A small-molecule ligand and the protein it binds are described below.
Small molecule (SMILES): O=P(O)(O)OC[C@H]1O[C@](O)(COP(=O)(O)O)[C@@H](O)[C@@H]1O

Sequence of chain 1.D:
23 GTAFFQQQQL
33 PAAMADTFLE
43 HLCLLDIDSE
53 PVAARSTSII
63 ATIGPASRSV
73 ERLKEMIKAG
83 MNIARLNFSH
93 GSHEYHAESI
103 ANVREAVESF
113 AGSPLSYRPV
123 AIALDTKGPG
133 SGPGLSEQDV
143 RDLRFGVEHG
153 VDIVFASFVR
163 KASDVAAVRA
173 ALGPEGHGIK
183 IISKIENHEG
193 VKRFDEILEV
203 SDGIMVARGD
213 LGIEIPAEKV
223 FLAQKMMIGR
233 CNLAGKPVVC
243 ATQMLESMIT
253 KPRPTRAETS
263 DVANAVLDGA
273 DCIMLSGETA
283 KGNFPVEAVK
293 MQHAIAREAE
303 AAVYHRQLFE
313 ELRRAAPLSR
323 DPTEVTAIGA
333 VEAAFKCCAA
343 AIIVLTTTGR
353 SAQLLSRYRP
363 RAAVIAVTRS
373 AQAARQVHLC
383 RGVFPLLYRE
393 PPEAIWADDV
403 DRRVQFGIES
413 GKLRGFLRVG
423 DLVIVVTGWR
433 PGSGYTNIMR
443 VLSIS

Binding-site contacts:
Ligand atom P2 contacts residue THR348 of chain 1.D at 3.5 Å.
Ligand atom C5 contacts residue GLY434 of chain 1.D at 3.4 Å.
Ligand atom P2 contacts residue THR349 of chain 1.D at 3.7 Å.
Ligand atom O5P contacts residue GLY436 of chain 1.D at 2.9 Å (h-bond).
Ligand atom C6 contacts residue LEU347 of chain 1.D at 3.7 Å (hydrophobic).
Ligand atom O6P contacts residue SER353 of chain 1.D at 2.6 Å (h-bond).
Ligand atom O6P contacts residue THR348 of chain 1.D at 2.6 Å (h-bond).
Ligand atom P1 contacts residue ARG405 of chain 1.D at 3.6 Å.
Ligand atom C4 contacts residue GLY434 of chain 1.D at 3.4 Å.
Ligand atom O3P contacts residue ARG405 of chain 1.D at 2.7 Å (salt-bridge).
Ligand atom O5 contacts residue LEU347 of chain 1.D at 3.8 Å.
Ligand atom C1 contacts residue ARG405 of chain 1.D at 3.8 Å.
Ligand atom C6 contacts residue SER353 of chain 1.D at 3.7 Å.
Ligand atom O3 contacts residue ARG432 of chain 1.D at 2.7 Å (salt-bridge).
Ligand atom O4P contacts residue SER435 of chain 1.D at 2.8 Å (h-bond).
Ligand atom O4P contacts residue THR350 of chain 1.D at 2.7 Å (h-bond).
Ligand atom O4 contacts residue GLY436 of chain 1.D at 3.7 Å.
Ligand atom O3 contacts residue TRP398 of chain 1.D at 3.6 Å.
Ligand atom O4 contacts residue THR438 of chain 1.D at 3.5 Å (h-bond).
Ligand atom P2 contacts residue SER435 of chain 1.D at 3.5 Å.
Ligand atom O5P contacts residue SER353 of chain 1.D at 3.6 Å (h-bond).
Ligand atom O3P contacts residue TRP398 of chain 1.D at 2.7 Å (h-bond).
Ligand atom O1 contacts residue GLY434 of chain 1.D at 3.7 Å.
Ligand atom O4 contacts residue TYR437 of chain 1.D at 2.8 Å (h-bond).
Ligand atom O1P contacts residue PRO433 of chain 1.D at 3.5 Å.
Ligand atom O4P contacts residue THR348 of chain 1.D at 3.6 Å.
Ligand atom O6 contacts residue THR349 of chain 1.D at 3.0 Å (h-bond).
Ligand atom O5P contacts residue SER435 of chain 1.D at 3.2 Å (h-bond).
Ligand atom O2 contacts residue GLY430 of chain 1.D at 3.5 Å (h-bond).
Ligand atom C3 contacts residue GLY434 of chain 1.D at 3.5 Å.
Ligand atom C6 contacts residue THR438 of chain 1.D at 3.4 Å.
Ligand atom O6 contacts residue THR348 of chain 1.D at 3.6 Å.
Ligand atom O4P contacts residue THR349 of chain 1.D at 3.3 Å (h-bond).
Ligand atom O4 contacts residue GLY434 of chain 1.D at 2.6 Å (h-bond).
Ligand atom O3 contacts residue GLY430 of chain 1.D at 3.2 Å.
Ligand atom C3 contacts residue ARG432 of chain 1.D at 3.2 Å.
Ligand atom O1P contacts residue GLY434 of chain 1.D at 2.8 Å (h-bond).
Ligand atom P2 contacts residue SER353 of chain 1.D at 3.5 Å.
Ligand atom O2 contacts residue LEU347 of chain 1.D at 3.5 Å.
Ligand atom O2P contacts residue ARG405 of chain 1.D at 2.6 Å (salt-bridge).